Binding-site contacts:
Ligand atom C1 contacts residue THR156 of chain 49.A at 4.1 Å.
Ligand atom C3 contacts residue ASN154 of chain 49.A at 4.3 Å.
Ligand atom O7 contacts residue VAL153 of chain 49.A at 2.8 Å (h-bond).
Ligand atom N2 contacts residue ASN154 of chain 49.A at 2.2 Å (h-bond).
Ligand atom C7 contacts residue VAL153 of chain 49.A at 4.0 Å (hydrophobic).
Ligand atom C6 contacts residue THR156 of chain 49.A at 4.2 Å.
Ligand atom C2 contacts residue ASN154 of chain 49.A at 2.9 Å.
Ligand atom O5 contacts residue THR156 of chain 49.A at 3.9 Å.
Ligand atom O7 contacts residue ASN154 of chain 49.A at 1.3 Å (h-bond).
Ligand atom O5 contacts residue ASN154 of chain 49.A at 3.7 Å.
Ligand atom C8 contacts residue GLY150 of chain 49.A at 4.3 Å.
Ligand atom C8 contacts residue ASN154 of chain 49.A at 3.4 Å.
Ligand atom C7 contacts residue ASN154 of chain 49.A at 1.9 Å.
Ligand atom O7 contacts residue GLY150 of chain 49.A at 4.2 Å.
Ligand atom C7 contacts residue GLY150 of chain 49.A at 4.5 Å.
Ligand atom C5 contacts residue THR156 of chain 49.A at 3.7 Å.
Ligand atom C1 contacts residue ASN154 of chain 49.A at 2.6 Å.
Ligand atom O7 contacts residue THR156 of chain 49.A at 4.2 Å.

Sequence of chain 49.A:
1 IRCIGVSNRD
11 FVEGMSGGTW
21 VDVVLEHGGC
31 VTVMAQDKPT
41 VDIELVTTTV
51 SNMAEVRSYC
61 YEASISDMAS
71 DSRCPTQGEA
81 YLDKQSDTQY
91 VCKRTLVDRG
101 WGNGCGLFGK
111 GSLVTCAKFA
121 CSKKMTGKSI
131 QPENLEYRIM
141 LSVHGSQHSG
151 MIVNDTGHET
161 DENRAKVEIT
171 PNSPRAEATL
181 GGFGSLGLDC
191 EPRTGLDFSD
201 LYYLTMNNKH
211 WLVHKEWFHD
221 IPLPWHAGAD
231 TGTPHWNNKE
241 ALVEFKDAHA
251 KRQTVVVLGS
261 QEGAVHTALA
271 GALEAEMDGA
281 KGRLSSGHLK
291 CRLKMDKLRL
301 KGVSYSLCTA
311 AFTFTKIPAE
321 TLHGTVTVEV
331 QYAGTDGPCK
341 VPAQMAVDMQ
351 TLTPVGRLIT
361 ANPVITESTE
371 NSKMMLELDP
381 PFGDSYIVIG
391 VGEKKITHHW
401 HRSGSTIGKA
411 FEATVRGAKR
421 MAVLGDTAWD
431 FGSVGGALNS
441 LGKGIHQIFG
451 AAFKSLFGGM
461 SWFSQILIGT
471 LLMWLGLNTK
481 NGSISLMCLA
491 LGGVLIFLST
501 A

This protein binds this small molecule.
Small molecule (SMILES): CC(=O)N[C@H]1[C@H](O[C@H]2[C@H](O)[C@@H](NC(C)=O)CO[C@@H]2CO)O[C@H](CO)[C@@H](O)[C@@H]1O